Binding-site contacts:
Ligand atom C1 contacts residue TRP437 of chain 1.A at 3.8 Å (hydrophobic).
Ligand atom C7 contacts residue TRP437 of chain 1.A at 4.1 Å (hydrophobic).
Ligand atom C5 contacts residue ASN146 of chain 1.A at 3.6 Å.
Ligand atom C4 contacts residue TRP437 of chain 1.A at 4.2 Å (hydrophobic).
Ligand atom C3 contacts residue TRP437 of chain 1.A at 3.8 Å (hydrophobic).
Ligand atom N2 contacts residue TRP437 of chain 1.A at 3.5 Å.
Ligand atom O4 contacts residue TRP437 of chain 1.A at 3.8 Å.
Ligand atom O5 contacts residue TRP437 of chain 1.A at 4.4 Å.
Ligand atom O7 contacts residue ASN146 of chain 1.A at 4.0 Å.
Ligand atom N2 contacts residue ASN146 of chain 1.A at 2.9 Å (h-bond).
Ligand atom O3 contacts residue TRP437 of chain 1.A at 4.3 Å.
Ligand atom C4 contacts residue ASN146 of chain 1.A at 4.2 Å.
Ligand atom C8 contacts residue TRP437 of chain 1.A at 3.5 Å (hydrophobic).
Ligand atom C2 contacts residue ASN146 of chain 1.A at 2.5 Å.
Ligand atom C8 contacts residue ILE469 of chain 1.A at 3.7 Å (hydrophobic).
Ligand atom O5 contacts residue ASN146 of chain 1.A at 2.3 Å (h-bond).
Ligand atom C1 contacts residue ASN146 of chain 1.A at 1.4 Å.
Ligand atom C2 contacts residue TRP437 of chain 1.A at 4.1 Å (hydrophobic).
Ligand atom C7 contacts residue ASN146 of chain 1.A at 3.7 Å.
Ligand atom C5 contacts residue TRP437 of chain 1.A at 4.0 Å (hydrophobic).
Ligand atom C3 contacts residue ASN146 of chain 1.A at 3.8 Å.

The protein below binds the small molecule below.
Small molecule (SMILES): CC(=O)N[C@@H]1[C@@H](O)[C@H](O)[C@@H](CO)O[C@H]1O

Sequence of chain 1.A:
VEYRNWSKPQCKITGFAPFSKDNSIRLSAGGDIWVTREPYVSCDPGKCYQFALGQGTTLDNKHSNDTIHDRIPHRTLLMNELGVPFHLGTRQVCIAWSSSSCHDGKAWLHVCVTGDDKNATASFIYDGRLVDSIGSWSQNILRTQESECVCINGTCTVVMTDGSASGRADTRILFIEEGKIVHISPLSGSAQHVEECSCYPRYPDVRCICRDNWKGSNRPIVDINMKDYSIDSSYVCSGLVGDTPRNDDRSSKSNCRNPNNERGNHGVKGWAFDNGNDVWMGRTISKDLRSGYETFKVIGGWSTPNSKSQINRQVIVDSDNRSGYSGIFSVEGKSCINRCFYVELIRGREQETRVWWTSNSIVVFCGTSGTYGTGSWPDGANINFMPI